Binding-site contacts:
Ligand atom C2 contacts residue VAL35 of chain 1.A at 3.7 Å (hydrophobic).
Ligand atom C26 contacts residue TYR92 of chain 1.A at 3.4 Å (hydrophobic).
Ligand atom C3 contacts residue VAL35 of chain 1.A at 3.9 Å (hydrophobic).
Ligand atom C24 contacts residue TYR85 of chain 1.A at 3.4 Å (hydrophobic).
Ligand atom N1 contacts residue VAL35 of chain 1.A at 4.1 Å.
Ligand atom C7 contacts residue PHE39 of chain 1.A at 4.0 Å (hydrophobic).
Ligand atom C11 contacts residue PHE39 of chain 1.A at 3.7 Å (hydrophobic).
Ligand atom C9 contacts residue ASN36 of chain 1.A at 3.9 Å.
Ligand atom C23 contacts residue TYR85 of chain 1.A at 3.5 Å (hydrophobic).
Ligand atom C5 contacts residue PRO30 of chain 1.A at 3.9 Å (hydrophobic).
Ligand atom O3 contacts residue PHE39 of chain 1.A at 4.0 Å.
Ligand atom C19 contacts residue PHE39 of chain 1.A at 3.7 Å (hydrophobic).
Ligand atom C10 contacts residue PHE39 of chain 1.A at 3.7 Å (hydrophobic).
Ligand atom C8 contacts residue ASN36 of chain 1.A at 4.0 Å.
Ligand atom C20 contacts residue TRP29 of chain 1.A at 3.8 Å (hydrophobic).
Ligand atom C4 contacts residue VAL35 of chain 1.A at 3.8 Å (hydrophobic).
Ligand atom C9 contacts residue PHE39 of chain 1.A at 3.9 Å (hydrophobic).
Ligand atom C2 contacts residue PRO30 of chain 1.A at 3.2 Å (hydrophobic).
Ligand atom C4 contacts residue PRO30 of chain 1.A at 3.4 Å (hydrophobic).
Ligand atom C12 contacts residue PHE39 of chain 1.A at 4.0 Å (hydrophobic).
Ligand atom C24 contacts residue ASN86 of chain 1.A at 3.7 Å.
Ligand atom O2 contacts residue PHE39 of chain 1.A at 3.9 Å.
Ligand atom N1 contacts residue PRO30 of chain 1.A at 4.0 Å.
Ligand atom C7 contacts residue TRP29 of chain 1.A at 3.8 Å (hydrophobic).
Ligand atom C22 contacts residue ASN86 of chain 1.A at 3.6 Å.
Ligand atom C3 contacts residue PRO30 of chain 1.A at 3.7 Å (hydrophobic).
Ligand atom C20 contacts residue PHE39 of chain 1.A at 4.1 Å (hydrophobic).
Ligand atom N2 contacts residue TRP29 of chain 1.A at 4.0 Å.
Ligand atom N3 contacts residue PHE39 of chain 1.A at 3.9 Å.
Ligand atom C8 contacts residue PHE39 of chain 1.A at 4.0 Å (hydrophobic).
Ligand atom C1 contacts residue ASN86 of chain 1.A at 3.8 Å.
Ligand atom O2 contacts residue ASN36 of chain 1.A at 3.7 Å.
Ligand atom C25 contacts residue ASN86 of chain 1.A at 3.8 Å.
Ligand atom O3 contacts residue TRP29 of chain 1.A at 3.3 Å.
Ligand atom C19 contacts residue TRP29 of chain 1.A at 3.5 Å (hydrophobic).
Ligand atom C25 contacts residue TYR92 of chain 1.A at 4.0 Å (hydrophobic).
Ligand atom C18 contacts residue PHE39 of chain 1.A at 3.6 Å (hydrophobic).
Ligand atom O1 contacts residue ASN86 of chain 1.A at 3.0 Å (h-bond).
Ligand atom C23 contacts residue ASN86 of chain 1.A at 3.1 Å.
Ligand atom N6 contacts residue TYR92 of chain 1.A at 4.0 Å.

The protein below binds the small molecule below.
Small molecule (SMILES): COc1cc(C(=O)NC2CCN(C)CC2)ccc1Nc1ccc2c(n1)N1CCCC[C@@H]1C(=O)N2C

Sequence of chain 1.A:
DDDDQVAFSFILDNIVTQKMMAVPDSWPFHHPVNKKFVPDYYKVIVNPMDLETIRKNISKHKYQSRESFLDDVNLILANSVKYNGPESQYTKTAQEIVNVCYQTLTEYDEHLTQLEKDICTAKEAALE